Binding-site contacts:
Ligand atom C contacts residue LYS163 of chain 1.A at 3.0 Å.
Ligand atom O contacts residue LEU167 of chain 1.A at 3.7 Å.
Ligand atom CA contacts residue ASN169 of chain 1.A at 3.9 Å.
Ligand atom SAC contacts residue ZN1 of chain 1.F at 2.1 Å.
Ligand atom OXT contacts residue ZN1 of chain 1.F at 2.0 Å.
Ligand atom SAC contacts residue HIS81 of chain 1.A at 3.5 Å (h-bond).
Ligand atom O contacts residue ASN169 of chain 1.A at 3.2 Å (h-bond).
Ligand atom CB contacts residue HIS199 of chain 1.A at 3.7 Å.
Ligand atom C contacts residue HIS199 of chain 1.A at 3.8 Å.
Ligand atom SAC contacts residue HIS79 of chain 1.A at 3.8 Å.
Ligand atom CAM contacts residue ASP83 of chain 1.A at 3.9 Å.
Ligand atom CAD contacts residue ZN1 of chain 1.E at 3.4 Å.
Ligand atom N contacts residue HIS199 of chain 1.A at 3.5 Å (h-bond).
Ligand atom CAD contacts residue ASP83 of chain 1.A at 3.4 Å.
Ligand atom OXT contacts residue HIS199 of chain 1.A at 2.9 Å (h-bond).
Ligand atom SAC contacts residue ASP83 of chain 1.A at 3.6 Å (salt-bridge).
Ligand atom O contacts residue LYS163 of chain 1.A at 2.4 Å (salt-bridge).
Ligand atom SAC contacts residue HIS141 of chain 1.A at 3.8 Å.
Ligand atom SAC contacts residue HIS199 of chain 1.A at 3.8 Å.
Ligand atom OXT contacts residue HIS141 of chain 1.A at 3.4 Å.
Ligand atom CAM contacts residue VAL33 of chain 1.A at 4.0 Å (hydrophobic).
Ligand atom CAM contacts residue ZN1 of chain 1.F at 3.8 Å.
Ligand atom SAH contacts residue VAL33 of chain 1.A at 3.4 Å.
Ligand atom SAC contacts residue ZN1 of chain 1.E at 2.2 Å.
Ligand atom CA contacts residue HIS199 of chain 1.A at 4.0 Å.
Ligand atom C contacts residue HIS141 of chain 1.A at 3.5 Å.
Ligand atom N contacts residue ZN1 of chain 1.F at 3.1 Å.
Ligand atom O contacts residue GLY168 of chain 1.A at 3.9 Å.
Ligand atom OXT contacts residue CYS160 of chain 1.A at 3.7 Å.
Ligand atom CA contacts residue ZN1 of chain 1.F at 3.7 Å.
Ligand atom CAD contacts residue HIS81 of chain 1.A at 3.8 Å.
Ligand atom SAC contacts residue CYS160 of chain 1.A at 3.6 Å (h-bond).
Ligand atom OXT contacts residue LYS163 of chain 1.A at 3.2 Å (salt-bridge).
Ligand atom SAG contacts residue ASN169 of chain 1.A at 3.5 Å (h-bond).
Ligand atom C contacts residue ZN1 of chain 1.F at 3.2 Å.
Ligand atom SAH contacts residue HIS199 of chain 1.A at 3.5 Å (h-bond).
Ligand atom CAJ contacts residue ZN1 of chain 1.F at 3.6 Å.
Ligand atom CAM contacts residue HIS199 of chain 1.A at 3.7 Å.
Ligand atom CAD contacts residue ZN1 of chain 1.F at 3.3 Å.
Ligand atom O contacts residue HIS141 of chain 1.A at 3.3 Å.

Sequence of chain 1.A:
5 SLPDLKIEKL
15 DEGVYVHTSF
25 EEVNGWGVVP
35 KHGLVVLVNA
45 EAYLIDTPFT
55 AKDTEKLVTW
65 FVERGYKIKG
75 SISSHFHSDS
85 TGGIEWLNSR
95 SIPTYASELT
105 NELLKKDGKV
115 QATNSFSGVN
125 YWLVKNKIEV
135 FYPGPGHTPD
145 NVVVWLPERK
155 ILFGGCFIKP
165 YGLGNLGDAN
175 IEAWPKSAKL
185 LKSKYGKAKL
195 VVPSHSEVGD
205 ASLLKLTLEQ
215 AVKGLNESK

This protein binds this small molecule.
Small molecule (SMILES): O=C(O)[C@H]1CS[C@@H]2CS[C@@H](CS)N12